Sequence of chain 1.B:
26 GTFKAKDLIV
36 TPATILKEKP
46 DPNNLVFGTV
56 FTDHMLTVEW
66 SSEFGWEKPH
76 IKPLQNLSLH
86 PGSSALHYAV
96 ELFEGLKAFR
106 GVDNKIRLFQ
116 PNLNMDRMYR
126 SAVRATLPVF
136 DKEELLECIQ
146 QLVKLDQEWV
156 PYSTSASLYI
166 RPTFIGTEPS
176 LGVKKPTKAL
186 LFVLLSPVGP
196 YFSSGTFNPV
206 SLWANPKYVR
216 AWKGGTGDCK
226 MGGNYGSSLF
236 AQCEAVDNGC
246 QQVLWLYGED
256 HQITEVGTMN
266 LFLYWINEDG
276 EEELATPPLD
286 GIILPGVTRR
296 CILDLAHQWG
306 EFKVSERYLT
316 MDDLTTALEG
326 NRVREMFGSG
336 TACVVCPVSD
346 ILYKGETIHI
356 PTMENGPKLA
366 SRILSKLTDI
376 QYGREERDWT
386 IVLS

This small molecule binds to this protein.
Small molecule (SMILES): COc1cc(C#N)c(Oc2ccccc2C)cc1-n1c(=O)cc(C(F)(F)F)[nH]c1=O

Binding-site contacts:
Ligand atom N10 contacts residue LYS102 of chain 1.A at 3.7 Å.
Ligand atom C25 contacts residue GLN237 of chain 1.A at 3.6 Å.
Ligand atom O1 contacts residue VAL178 of chain 1.B at 2.9 Å (h-bond).
Ligand atom F27 contacts residue GLN237 of chain 1.A at 3.3 Å.
Ligand atom N10 contacts residue PHE52 of chain 1.A at 3.2 Å.
Ligand atom C20 contacts residue ALA337 of chain 1.A at 3.7 Å (hydrophobic).
Ligand atom C30 contacts residue PHE52 of chain 1.A at 3.5 Å (hydrophobic).
Ligand atom N23 contacts residue GLN247 of chain 1.A at 3.0 Å (h-bond).
Ligand atom C7 contacts residue PHE52 of chain 1.A at 3.3 Å (hydrophobic).
Ligand atom C19 contacts residue TYR93 of chain 1.B at 3.2 Å (hydrophobic).
Ligand atom C29 contacts residue VAL178 of chain 1.B at 3.3 Å (hydrophobic).
Ligand atom C15 contacts residue TYR93 of chain 1.B at 3.4 Å (hydrophobic).
Ligand atom C15 contacts residue VAL178 of chain 1.B at 3.5 Å (hydrophobic).
Ligand atom C18 contacts residue THR263 of chain 1.A at 3.4 Å.
Ligand atom C19 contacts residue PHE52 of chain 1.A at 3.5 Å (hydrophobic).
Ligand atom O22 contacts residue TYR196 of chain 1.A at 3.0 Å (h-bond).
Ligand atom F26 contacts residue GLN237 of chain 1.A at 3.0 Å.
Ligand atom C21 contacts residue TYR196 of chain 1.A at 3.6 Å (hydrophobic).
Ligand atom C9 contacts residue PHE52 of chain 1.A at 3.1 Å (hydrophobic).
Ligand atom F28 contacts residue GLN237 of chain 1.A at 3.2 Å.
Ligand atom F28 contacts residue GLN247 of chain 1.A at 3.4 Å.
Ligand atom C16 contacts residue PHE98 of chain 1.A at 3.5 Å (hydrophobic).
Ligand atom C8 contacts residue ALA337 of chain 1.A at 3.1 Å (hydrophobic).
Ligand atom C17 contacts residue THR263 of chain 1.A at 3.6 Å.
Ligand atom F26 contacts residue GLN247 of chain 1.A at 3.0 Å.
Ligand atom N10 contacts residue ALA337 of chain 1.A at 3.6 Å.
Ligand atom F27 contacts residue VAL178 of chain 1.B at 3.3 Å.
Ligand atom C17 contacts residue PLP1 of chain 1.D at 3.6 Å.
Ligand atom F28 contacts residue GLN246 of chain 1.A at 3.4 Å.
Ligand atom C17 contacts residue LYS225 of chain 1.A at 3.7 Å.
Ligand atom C9 contacts residue ALA337 of chain 1.A at 3.3 Å (hydrophobic).
Ligand atom O6 contacts residue TYR196 of chain 1.A at 3.7 Å.
Ligand atom C19 contacts residue ARG166 of chain 1.A at 3.5 Å.
Ligand atom O1 contacts residue GLY177 of chain 1.B at 3.6 Å.
Ligand atom N23 contacts residue TYR196 of chain 1.A at 3.7 Å.
Ligand atom N10 contacts residue TYR164 of chain 1.A at 3.1 Å.
Ligand atom C7 contacts residue ALA337 of chain 1.A at 3.4 Å (hydrophobic).
Ligand atom C8 contacts residue PHE52 of chain 1.A at 3.2 Å (hydrophobic).
Ligand atom C19 contacts residue LEU176 of chain 1.B at 3.4 Å (hydrophobic).
Ligand atom C11 contacts residue ALA337 of chain 1.A at 3.3 Å (hydrophobic).

Sequence of chain 1.A:
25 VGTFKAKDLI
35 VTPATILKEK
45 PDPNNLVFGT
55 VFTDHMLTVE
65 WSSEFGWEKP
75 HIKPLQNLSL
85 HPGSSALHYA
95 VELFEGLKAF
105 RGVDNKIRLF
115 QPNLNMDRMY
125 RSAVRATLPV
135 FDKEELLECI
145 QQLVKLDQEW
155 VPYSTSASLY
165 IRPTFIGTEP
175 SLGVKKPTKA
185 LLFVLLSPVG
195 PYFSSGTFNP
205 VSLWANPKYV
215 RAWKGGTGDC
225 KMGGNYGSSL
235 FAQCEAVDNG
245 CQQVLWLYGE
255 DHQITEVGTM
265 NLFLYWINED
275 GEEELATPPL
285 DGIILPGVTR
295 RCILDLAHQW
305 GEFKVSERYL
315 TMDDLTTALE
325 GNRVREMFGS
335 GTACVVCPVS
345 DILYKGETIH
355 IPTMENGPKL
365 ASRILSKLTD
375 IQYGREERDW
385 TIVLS